Binding-site contacts:
Ligand atom C1 contacts residue GLN800 of chain 1.C at 4.0 Å.
Ligand atom C8 contacts residue ASN797 of chain 1.C at 4.5 Å.
Ligand atom C4 contacts residue ASN797 of chain 1.C at 4.2 Å.
Ligand atom C6 contacts residue SER799 of chain 1.C at 3.5 Å.
Ligand atom C5 contacts residue GLN800 of chain 1.C at 3.9 Å.
Ligand atom C6 contacts residue GLN800 of chain 1.C at 3.7 Å.
Ligand atom O5 contacts residue GLN800 of chain 1.C at 3.0 Å (h-bond).
Ligand atom N2 contacts residue ASN797 of chain 1.C at 3.1 Å (h-bond).
Ligand atom C3 contacts residue ASN797 of chain 1.C at 3.9 Å.
Ligand atom C1 contacts residue SER799 of chain 1.C at 3.5 Å.
Ligand atom O7 contacts residue ASN797 of chain 1.C at 3.2 Å (h-bond).
Ligand atom C1 contacts residue ASN797 of chain 1.C at 1.5 Å.
Ligand atom O6 contacts residue GLN800 of chain 1.C at 3.0 Å (h-bond).
Ligand atom O5 contacts residue SER799 of chain 1.C at 2.9 Å (h-bond).
Ligand atom C2 contacts residue ASN797 of chain 1.C at 2.5 Å.
Ligand atom O5 contacts residue ASN797 of chain 1.C at 2.4 Å (h-bond).
Ligand atom O6 contacts residue SER799 of chain 1.C at 4.0 Å.
Ligand atom C5 contacts residue ASN797 of chain 1.C at 3.7 Å.
Ligand atom C5 contacts residue SER799 of chain 1.C at 3.5 Å.
Ligand atom C7 contacts residue ASN797 of chain 1.C at 3.4 Å.

The small molecule below binds the protein below.
Small molecule (SMILES): CC(=O)N[C@@H]1[C@@H](O)[C@H](O)[C@@H](CO)O[C@H]1O

Sequence of chain 1.C:
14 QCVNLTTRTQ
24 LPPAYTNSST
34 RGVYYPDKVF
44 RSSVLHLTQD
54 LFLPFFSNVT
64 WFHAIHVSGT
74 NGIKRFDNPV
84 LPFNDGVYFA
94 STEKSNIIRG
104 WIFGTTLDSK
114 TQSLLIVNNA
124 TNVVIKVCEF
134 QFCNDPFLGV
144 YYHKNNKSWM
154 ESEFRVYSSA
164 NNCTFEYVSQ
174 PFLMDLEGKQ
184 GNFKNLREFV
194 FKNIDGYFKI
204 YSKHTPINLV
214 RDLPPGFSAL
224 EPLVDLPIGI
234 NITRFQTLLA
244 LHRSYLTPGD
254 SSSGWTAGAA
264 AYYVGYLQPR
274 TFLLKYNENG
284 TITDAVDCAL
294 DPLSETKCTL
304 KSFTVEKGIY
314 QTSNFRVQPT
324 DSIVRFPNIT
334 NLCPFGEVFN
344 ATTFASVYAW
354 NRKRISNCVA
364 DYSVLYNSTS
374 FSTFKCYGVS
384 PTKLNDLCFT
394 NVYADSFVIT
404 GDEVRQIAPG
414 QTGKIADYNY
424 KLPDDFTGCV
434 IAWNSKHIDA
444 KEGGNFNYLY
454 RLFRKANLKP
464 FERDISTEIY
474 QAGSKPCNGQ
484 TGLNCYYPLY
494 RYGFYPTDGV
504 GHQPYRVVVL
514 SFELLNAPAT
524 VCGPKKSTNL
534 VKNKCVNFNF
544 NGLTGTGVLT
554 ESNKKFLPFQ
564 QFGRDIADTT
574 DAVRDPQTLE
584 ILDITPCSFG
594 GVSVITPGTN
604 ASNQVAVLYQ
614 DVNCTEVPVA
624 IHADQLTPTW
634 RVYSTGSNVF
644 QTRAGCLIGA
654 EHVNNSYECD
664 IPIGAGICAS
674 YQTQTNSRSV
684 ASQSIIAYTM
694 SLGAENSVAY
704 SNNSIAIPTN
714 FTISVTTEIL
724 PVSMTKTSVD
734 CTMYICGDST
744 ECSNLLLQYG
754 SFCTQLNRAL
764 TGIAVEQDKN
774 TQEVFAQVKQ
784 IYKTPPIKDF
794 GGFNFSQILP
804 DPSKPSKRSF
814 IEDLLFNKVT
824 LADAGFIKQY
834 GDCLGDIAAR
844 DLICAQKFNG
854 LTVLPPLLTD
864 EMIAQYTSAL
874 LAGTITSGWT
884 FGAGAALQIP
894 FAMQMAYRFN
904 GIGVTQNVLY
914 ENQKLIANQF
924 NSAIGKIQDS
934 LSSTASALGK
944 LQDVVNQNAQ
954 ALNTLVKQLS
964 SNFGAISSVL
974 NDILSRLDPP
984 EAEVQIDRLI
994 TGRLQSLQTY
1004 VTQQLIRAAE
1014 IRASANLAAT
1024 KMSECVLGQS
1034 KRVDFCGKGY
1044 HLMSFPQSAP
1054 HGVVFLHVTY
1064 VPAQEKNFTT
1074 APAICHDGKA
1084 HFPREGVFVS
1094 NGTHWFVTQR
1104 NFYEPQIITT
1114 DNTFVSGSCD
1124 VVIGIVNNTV